Sequence of chain 1.A:
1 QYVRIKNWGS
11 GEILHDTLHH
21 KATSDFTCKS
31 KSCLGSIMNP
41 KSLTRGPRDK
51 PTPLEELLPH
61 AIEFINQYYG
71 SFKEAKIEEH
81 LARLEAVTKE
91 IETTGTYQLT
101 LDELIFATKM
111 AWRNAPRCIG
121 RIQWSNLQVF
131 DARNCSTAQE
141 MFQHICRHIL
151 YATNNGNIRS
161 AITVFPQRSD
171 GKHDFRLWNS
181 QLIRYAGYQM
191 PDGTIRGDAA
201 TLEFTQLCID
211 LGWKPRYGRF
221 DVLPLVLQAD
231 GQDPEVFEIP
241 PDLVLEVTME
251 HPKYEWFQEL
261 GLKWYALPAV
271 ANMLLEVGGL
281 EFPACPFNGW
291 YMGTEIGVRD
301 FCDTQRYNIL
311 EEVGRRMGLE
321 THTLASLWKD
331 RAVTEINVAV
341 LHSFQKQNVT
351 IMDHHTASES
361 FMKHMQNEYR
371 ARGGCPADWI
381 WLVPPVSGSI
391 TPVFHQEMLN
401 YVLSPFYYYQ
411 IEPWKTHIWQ

The protein below binds the small molecule below.
Small molecule (SMILES): CCSC(=N)N

Binding-site contacts:
Ligand atom S contacts residue HEM1 of chain 1.D at 3.3 Å (h-bond).
Ligand atom C1 contacts residue GLY289 of chain 1.A at 4.1 Å.
Ligand atom N2 contacts residue HEM1 of chain 1.D at 3.5 Å.
Ligand atom C1 contacts residue HEM1 of chain 1.D at 3.7 Å.
Ligand atom N2 contacts residue PRO268 of chain 1.A at 3.7 Å.
Ligand atom C3 contacts residue TRP290 of chain 1.A at 3.7 Å (hydrophobic).
Ligand atom N2 contacts residue TYR291 of chain 1.A at 3.8 Å.
Ligand atom C1 contacts residue PRO268 of chain 1.A at 4.2 Å (hydrophobic).
Ligand atom C1 contacts residue ASN288 of chain 1.A at 4.1 Å.
Ligand atom N2 contacts residue TRP290 of chain 1.A at 2.7 Å (h-bond).
Ligand atom N2 contacts residue MET292 of chain 1.A at 4.4 Å.
Ligand atom C3 contacts residue HEM1 of chain 1.D at 3.6 Å.
Ligand atom C1 contacts residue PHE287 of chain 1.A at 3.5 Å (hydrophobic).
Ligand atom C3 contacts residue PRO268 of chain 1.A at 3.6 Å (hydrophobic).
Ligand atom C3 contacts residue GLU295 of chain 1.A at 3.5 Å.
Ligand atom C1 contacts residue VAL270 of chain 1.A at 3.5 Å (hydrophobic).
Ligand atom S contacts residue PRO268 of chain 1.A at 4.1 Å.
Ligand atom N2 contacts residue GLU295 of chain 1.A at 2.8 Å (salt-bridge).
Ligand atom C2 contacts residue HEM1 of chain 1.D at 3.9 Å.
Ligand atom N1 contacts residue PRO268 of chain 1.A at 4.0 Å.
Ligand atom N1 contacts residue HEM1 of chain 1.D at 3.8 Å.
Ligand atom S contacts residue GLY289 of chain 1.A at 3.7 Å.
Ligand atom C2 contacts residue VAL270 of chain 1.A at 3.9 Å (hydrophobic).
Ligand atom C2 contacts residue PRO268 of chain 1.A at 4.2 Å (hydrophobic).
Ligand atom S contacts residue TRP290 of chain 1.A at 4.0 Å.
Ligand atom N1 contacts residue GLU295 of chain 1.A at 2.9 Å (salt-bridge).